Binding-site contacts:
Ligand atom O5 contacts residue HIS158 of chain 19.A at 3.8 Å.
Ligand atom O5 contacts residue ASN154 of chain 19.A at 2.4 Å (h-bond).
Ligand atom C5 contacts residue THR160 of chain 19.A at 3.7 Å.
Ligand atom C3 contacts residue ASN154 of chain 19.A at 3.9 Å.
Ligand atom N2 contacts residue THR160 of chain 19.A at 3.5 Å.
Ligand atom O6 contacts residue HIS158 of chain 19.A at 3.4 Å (h-bond).
Ligand atom C1 contacts residue THR160 of chain 19.A at 3.0 Å.
Ligand atom C6 contacts residue THR160 of chain 19.A at 3.7 Å.
Ligand atom C2 contacts residue ASN154 of chain 19.A at 2.5 Å.
Ligand atom C8 contacts residue ILE152 of chain 19.A at 4.3 Å (hydrophobic).
Ligand atom O7 contacts residue ASP161 of chain 19.A at 3.7 Å.
Ligand atom C3 contacts residue THR160 of chain 19.A at 3.9 Å.
Ligand atom C8 contacts residue VAL153 of chain 19.A at 4.4 Å (hydrophobic).
Ligand atom C1 contacts residue ASN154 of chain 19.A at 1.6 Å.
Ligand atom C2 contacts residue THR160 of chain 19.A at 2.7 Å.
Ligand atom N2 contacts residue ASN154 of chain 19.A at 3.0 Å (h-bond).
Ligand atom C4 contacts residue ASN154 of chain 19.A at 4.3 Å.
Ligand atom O7 contacts residue THR160 of chain 19.A at 2.5 Å.
Ligand atom C6 contacts residue HIS158 of chain 19.A at 4.0 Å.
Ligand atom C4 contacts residue THR160 of chain 19.A at 3.6 Å.
Ligand atom C5 contacts residue ASN154 of chain 19.A at 3.8 Å.
Ligand atom C8 contacts residue ASN154 of chain 19.A at 4.1 Å.
Ligand atom C7 contacts residue ASN154 of chain 19.A at 3.0 Å.
Ligand atom O7 contacts residue ASN154 of chain 19.A at 2.7 Å (h-bond).
Ligand atom C7 contacts residue THR160 of chain 19.A at 3.4 Å.
Ligand atom O3 contacts residue THR160 of chain 19.A at 4.3 Å.
Ligand atom O5 contacts residue THR160 of chain 19.A at 3.2 Å.

Sequence of chain 19.A:
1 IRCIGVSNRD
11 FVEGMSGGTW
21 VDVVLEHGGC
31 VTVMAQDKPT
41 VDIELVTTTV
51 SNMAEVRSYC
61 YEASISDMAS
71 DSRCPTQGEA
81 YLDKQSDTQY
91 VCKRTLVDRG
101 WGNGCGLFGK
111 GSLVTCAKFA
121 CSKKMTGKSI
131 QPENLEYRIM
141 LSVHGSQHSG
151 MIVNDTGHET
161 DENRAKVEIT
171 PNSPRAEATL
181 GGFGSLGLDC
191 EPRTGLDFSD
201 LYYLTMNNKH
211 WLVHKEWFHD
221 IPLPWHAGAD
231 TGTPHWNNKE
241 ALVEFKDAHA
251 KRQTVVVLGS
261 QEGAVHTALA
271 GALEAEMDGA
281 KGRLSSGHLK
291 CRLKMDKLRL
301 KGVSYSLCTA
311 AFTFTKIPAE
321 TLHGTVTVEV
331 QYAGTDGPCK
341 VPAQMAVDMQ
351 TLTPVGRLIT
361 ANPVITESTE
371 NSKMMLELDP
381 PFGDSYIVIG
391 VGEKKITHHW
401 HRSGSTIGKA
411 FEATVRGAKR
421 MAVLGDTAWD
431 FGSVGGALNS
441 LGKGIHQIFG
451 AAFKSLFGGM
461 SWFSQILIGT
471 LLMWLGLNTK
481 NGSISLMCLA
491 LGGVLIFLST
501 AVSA

This small molecule binds to this protein.
Small molecule (SMILES): CC(=O)N[C@@H]1[C@@H](O)[C@H](O)[C@@H](CO)O[C@H]1O